Sequence of chain 1.G:
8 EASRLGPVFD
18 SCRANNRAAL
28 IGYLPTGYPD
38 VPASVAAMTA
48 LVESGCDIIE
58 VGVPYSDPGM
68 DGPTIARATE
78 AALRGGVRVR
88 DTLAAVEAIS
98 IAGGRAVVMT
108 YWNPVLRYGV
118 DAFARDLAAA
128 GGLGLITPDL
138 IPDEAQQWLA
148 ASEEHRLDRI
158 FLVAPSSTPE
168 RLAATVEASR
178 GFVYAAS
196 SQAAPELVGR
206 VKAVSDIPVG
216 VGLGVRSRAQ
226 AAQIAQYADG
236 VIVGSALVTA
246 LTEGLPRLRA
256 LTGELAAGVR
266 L

Binding-site contacts:
Ligand atom C08 contacts residue PHE188 of chain 1.H at 3.4 Å (hydrophobic).
Ligand atom N15 contacts residue GLY66 of chain 1.G at 3.3 Å (h-bond).
Ligand atom N18 contacts residue PRO31 of chain 1.H at 3.7 Å.
Ligand atom C02 contacts residue PHE202 of chain 1.H at 3.8 Å (hydrophobic).
Ligand atom O20 contacts residue PHE293 of chain 1.H at 3.8 Å.
Ligand atom C03 contacts residue TYR200 of chain 1.H at 3.8 Å (hydrophobic).
Ligand atom C19 contacts residue ASP64 of chain 1.G at 3.5 Å.
Ligand atom O20 contacts residue HIS294 of chain 1.H at 2.7 Å (h-bond).
Ligand atom C02 contacts residue TYR200 of chain 1.H at 3.8 Å (hydrophobic).
Ligand atom F21 contacts residue LEU34 of chain 1.H at 3.4 Å.
Ligand atom F21 contacts residue PHE188 of chain 1.H at 3.5 Å.
Ligand atom C01 contacts residue PHE202 of chain 1.H at 3.5 Å (hydrophobic).
Ligand atom C13 contacts residue GLY66 of chain 1.G at 3.9 Å.
Ligand atom C02 contacts residue PHE211 of chain 1.H at 3.9 Å (hydrophobic).
Ligand atom C11 contacts residue PHE188 of chain 1.H at 3.4 Å (hydrophobic).
Ligand atom C17 contacts residue PHE188 of chain 1.H at 3.8 Å (hydrophobic).
Ligand atom C04 contacts residue PRO208 of chain 1.H at 3.6 Å (hydrophobic).
Ligand atom N18 contacts residue MET67 of chain 1.G at 3.6 Å.
Ligand atom N18 contacts residue TYR108 of chain 1.G at 3.8 Å.
Ligand atom C12 contacts residue GLY295 of chain 1.H at 3.7 Å.
Ligand atom C12 contacts residue PHE188 of chain 1.H at 3.5 Å (hydrophobic).
Ligand atom C02 contacts residue PRO208 of chain 1.H at 3.6 Å (hydrophobic).
Ligand atom C19 contacts residue HIS294 of chain 1.H at 3.6 Å.
Ligand atom N18 contacts residue PHE188 of chain 1.H at 3.6 Å.
Ligand atom C10 contacts residue PHE188 of chain 1.H at 3.6 Å (hydrophobic).
Ligand atom C14 contacts residue GLY66 of chain 1.G at 3.9 Å.
Ligand atom C03 contacts residue PHE211 of chain 1.H at 3.9 Å (hydrophobic).
Ligand atom C09 contacts residue HIS294 of chain 1.H at 3.6 Å.
Ligand atom C03 contacts residue PRO208 of chain 1.H at 3.4 Å (hydrophobic).
Ligand atom N18 contacts residue ASP136 of chain 1.G at 3.7 Å.
Ligand atom C08 contacts residue HIS294 of chain 1.H at 3.8 Å.
Ligand atom C12 contacts residue HIS294 of chain 1.H at 3.7 Å.
Ligand atom C14 contacts residue ASP64 of chain 1.G at 3.1 Å.
Ligand atom N15 contacts residue ASP64 of chain 1.G at 3.0 Å (salt-bridge).
Ligand atom C08 contacts residue ILE184 of chain 1.H at 3.9 Å (hydrophobic).
Ligand atom C01 contacts residue GLY207 of chain 1.H at 3.8 Å.
Ligand atom C17 contacts residue TYR108 of chain 1.G at 3.9 Å (hydrophobic).
Ligand atom C07 contacts residue PHE188 of chain 1.H at 3.5 Å (hydrophobic).
Ligand atom C06 contacts residue HIS294 of chain 1.H at 3.6 Å.
Ligand atom C09 contacts residue PHE188 of chain 1.H at 3.4 Å (hydrophobic).

This small molecule binds to this protein.
Small molecule (SMILES): N#C[C@@H]1N[C@@H](CO)[C@H]1c1ccc(-c2ccccc2F)cc1

Sequence of chain 1.H:
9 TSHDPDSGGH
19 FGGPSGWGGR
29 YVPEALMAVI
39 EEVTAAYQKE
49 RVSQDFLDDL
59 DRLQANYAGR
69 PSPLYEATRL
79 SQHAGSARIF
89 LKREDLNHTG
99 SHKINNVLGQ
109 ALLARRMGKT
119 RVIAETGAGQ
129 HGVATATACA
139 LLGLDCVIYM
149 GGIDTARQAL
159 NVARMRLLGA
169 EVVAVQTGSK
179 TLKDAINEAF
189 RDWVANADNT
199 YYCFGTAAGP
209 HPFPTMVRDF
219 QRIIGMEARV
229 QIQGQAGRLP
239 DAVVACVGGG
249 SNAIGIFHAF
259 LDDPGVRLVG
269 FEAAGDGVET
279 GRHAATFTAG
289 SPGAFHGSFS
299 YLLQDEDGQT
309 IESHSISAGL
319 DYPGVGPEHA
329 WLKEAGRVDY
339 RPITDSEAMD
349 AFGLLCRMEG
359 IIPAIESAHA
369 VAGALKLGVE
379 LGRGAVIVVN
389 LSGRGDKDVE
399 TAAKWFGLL